Sequence of chain 1.E:
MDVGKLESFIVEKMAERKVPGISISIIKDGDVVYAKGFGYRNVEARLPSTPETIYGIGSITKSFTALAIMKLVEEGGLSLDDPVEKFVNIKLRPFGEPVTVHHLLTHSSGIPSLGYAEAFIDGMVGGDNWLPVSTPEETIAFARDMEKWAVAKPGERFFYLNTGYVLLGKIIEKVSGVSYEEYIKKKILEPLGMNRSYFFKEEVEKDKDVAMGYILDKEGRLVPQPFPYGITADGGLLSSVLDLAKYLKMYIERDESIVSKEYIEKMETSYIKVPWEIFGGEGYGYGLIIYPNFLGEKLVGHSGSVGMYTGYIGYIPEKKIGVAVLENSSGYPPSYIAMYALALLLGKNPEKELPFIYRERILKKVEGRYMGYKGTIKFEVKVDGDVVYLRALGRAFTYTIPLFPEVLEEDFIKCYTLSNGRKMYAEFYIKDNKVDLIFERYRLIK

Binding-site contacts:
Ligand atom C7 contacts residue LU1 of chain 1.Q at 3.4 Å.
Ligand atom C12 contacts residue LU1 of chain 1.Q at 3.2 Å.
Ligand atom N3 contacts residue LU1 of chain 1.Q at 2.8 Å.
Ligand atom C16 contacts residue LU1 of chain 1.Q at 3.4 Å.
Ligand atom O6 contacts residue LEU80 of chain 1.E at 3.9 Å.
Ligand atom O6 contacts residue TYR286 of chain 1.E at 3.7 Å.
Ligand atom C2 contacts residue LU1 of chain 1.Q at 3.5 Å.
Ligand atom C8 contacts residue LU1 of chain 1.Q at 3.4 Å.
Ligand atom C11 contacts residue LU1 of chain 1.Q at 3.1 Å.
Ligand atom C14 contacts residue LU1 of chain 1.Q at 3.4 Å.
Ligand atom C12 contacts residue ASP81 of chain 1.E at 3.8 Å.
Ligand atom O6 contacts residue HIS102 of chain 1.E at 3.1 Å (h-bond).
Ligand atom O3 contacts residue ASP81 of chain 1.E at 3.3 Å (salt-bridge).
Ligand atom O1 contacts residue LU1 of chain 1.Q at 2.7 Å.
Ligand atom C11 contacts residue ASP81 of chain 1.E at 3.4 Å.
Ligand atom C13 contacts residue HIS102 of chain 1.E at 3.8 Å.
Ligand atom N2 contacts residue LU1 of chain 1.Q at 2.6 Å.
Ligand atom C10 contacts residue LU1 of chain 1.Q at 3.4 Å.
Ligand atom C3 contacts residue HIS102 of chain 1.E at 3.9 Å.
Ligand atom N4 contacts residue LU1 of chain 1.Q at 2.7 Å.
Ligand atom C13 contacts residue LU1 of chain 1.Q at 3.2 Å.
Ligand atom C15 contacts residue LU1 of chain 1.Q at 3.5 Å.
Ligand atom C1 contacts residue LU1 of chain 1.Q at 3.5 Å.
Ligand atom C5 contacts residue LU1 of chain 1.Q at 3.7 Å.
Ligand atom O5 contacts residue LU1 of chain 1.Q at 2.3 Å.
Ligand atom O4 contacts residue ASP81 of chain 1.E at 3.9 Å.
Ligand atom N1 contacts residue LU1 of chain 1.Q at 2.6 Å.
Ligand atom O3 contacts residue LU1 of chain 1.Q at 2.2 Å.
Ligand atom N3 contacts residue HIS102 of chain 1.E at 4.2 Å.
Ligand atom O6 contacts residue ASP81 of chain 1.E at 3.7 Å.
Ligand atom O7 contacts residue LU1 of chain 1.Q at 2.8 Å.
Ligand atom C14 contacts residue HIS102 of chain 1.E at 3.6 Å.
Ligand atom C9 contacts residue LU1 of chain 1.Q at 3.4 Å.
Ligand atom C3 contacts residue LU1 of chain 1.Q at 3.5 Å.
Ligand atom C4 contacts residue LU1 of chain 1.Q at 3.7 Å.
Ligand atom O5 contacts residue ASP81 of chain 1.E at 2.9 Å (salt-bridge).
Ligand atom O4 contacts residue LU1 of chain 1.Q at 4.2 Å.
Ligand atom C6 contacts residue LU1 of chain 1.Q at 3.7 Å.
Ligand atom C13 contacts residue ASP81 of chain 1.E at 3.7 Å.
Ligand atom C4 contacts residue HIS102 of chain 1.E at 3.4 Å.

A small-molecule ligand and the protein it binds are described below.
Small molecule (SMILES): C[C@@H](O)CN1CCN(CC(=O)O)CCN(CC(=O)O)CCN(CC(=O)O)CC1